A protein and the small-molecule ligand that binds it are described below.
Small molecule (SMILES): O=C(O)c1ccccc1O

Sequence of chain 1.A:
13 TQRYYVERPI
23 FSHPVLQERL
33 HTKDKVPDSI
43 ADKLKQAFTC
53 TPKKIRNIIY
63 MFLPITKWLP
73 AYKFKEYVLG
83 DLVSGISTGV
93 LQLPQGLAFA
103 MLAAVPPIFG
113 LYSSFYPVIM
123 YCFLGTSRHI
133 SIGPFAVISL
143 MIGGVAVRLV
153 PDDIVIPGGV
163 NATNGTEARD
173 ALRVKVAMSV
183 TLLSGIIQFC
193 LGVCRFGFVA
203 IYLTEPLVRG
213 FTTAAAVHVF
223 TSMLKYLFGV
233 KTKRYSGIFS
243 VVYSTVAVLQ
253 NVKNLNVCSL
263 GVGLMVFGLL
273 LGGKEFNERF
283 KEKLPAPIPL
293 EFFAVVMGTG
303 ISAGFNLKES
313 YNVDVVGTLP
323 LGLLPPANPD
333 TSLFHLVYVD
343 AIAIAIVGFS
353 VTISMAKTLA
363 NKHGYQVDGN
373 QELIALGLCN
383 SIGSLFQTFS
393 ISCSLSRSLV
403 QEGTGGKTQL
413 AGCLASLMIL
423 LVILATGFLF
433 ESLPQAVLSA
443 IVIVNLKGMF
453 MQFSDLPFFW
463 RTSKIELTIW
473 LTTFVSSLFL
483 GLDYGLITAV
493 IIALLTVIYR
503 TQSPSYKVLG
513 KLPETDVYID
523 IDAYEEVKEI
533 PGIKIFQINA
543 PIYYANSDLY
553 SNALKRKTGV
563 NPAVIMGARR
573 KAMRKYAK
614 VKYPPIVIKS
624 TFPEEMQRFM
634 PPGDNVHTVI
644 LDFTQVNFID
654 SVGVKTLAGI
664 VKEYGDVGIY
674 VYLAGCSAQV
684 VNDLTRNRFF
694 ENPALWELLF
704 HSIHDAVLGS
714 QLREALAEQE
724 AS

Binding-site contacts:
Ligand atom C5 contacts residue LEU397 of chain 1.A at 4.1 Å (hydrophobic).
Ligand atom C2 contacts residue LEU448 of chain 1.A at 3.8 Å (hydrophobic).
Ligand atom O2 contacts residue PHE101 of chain 1.A at 4.4 Å.
Ligand atom C4 contacts residue ALA217 of chain 1.A at 4.0 Å (hydrophobic).
Ligand atom C3 contacts residue ALA217 of chain 1.A at 4.1 Å (hydrophobic).
Ligand atom C6 contacts residue PHE137 of chain 1.A at 3.7 Å (hydrophobic).
Ligand atom O2' contacts residue LEU397 of chain 1.A at 4.0 Å.
Ligand atom C1' contacts residue SER396 of chain 1.A at 4.4 Å.
Ligand atom O2 contacts residue VAL221 of chain 1.A at 3.5 Å.
Ligand atom C2 contacts residue VAL221 of chain 1.A at 4.2 Å (hydrophobic).
Ligand atom O2 contacts residue ALA138 of chain 1.A at 3.3 Å.
Ligand atom O2 contacts residue LEU448 of chain 1.A at 3.5 Å.
Ligand atom C3 contacts residue ALA138 of chain 1.A at 3.9 Å (hydrophobic).
Ligand atom C6 contacts residue LEU397 of chain 1.A at 3.7 Å (hydrophobic).
Ligand atom C2 contacts residue ALA138 of chain 1.A at 3.7 Å (hydrophobic).
Ligand atom C3 contacts residue ALA218 of chain 1.A at 4.2 Å (hydrophobic).
Ligand atom C3 contacts residue LEU448 of chain 1.A at 4.0 Å (hydrophobic).
Ligand atom C3 contacts residue VAL221 of chain 1.A at 3.4 Å (hydrophobic).
Ligand atom O2' contacts residue SER398 of chain 1.A at 2.0 Å (h-bond).
Ligand atom C1 contacts residue PHE137 of chain 1.A at 4.1 Å (hydrophobic).
Ligand atom C4 contacts residue PHE137 of chain 1.A at 4.2 Å (hydrophobic).
Ligand atom C1 contacts residue SER398 of chain 1.A at 4.3 Å.
Ligand atom C4 contacts residue VAL139 of chain 1.A at 4.4 Å (hydrophobic).
Ligand atom C4 contacts residue VAL221 of chain 1.A at 4.4 Å (hydrophobic).
Ligand atom O1' contacts residue PHE101 of chain 1.A at 3.9 Å.
Ligand atom C4 contacts residue ALA218 of chain 1.A at 3.9 Å (hydrophobic).
Ligand atom O1' contacts residue SER398 of chain 1.A at 3.2 Å (h-bond).
Ligand atom O1' contacts residue GLN97 of chain 1.A at 4.3 Å.
Ligand atom C5 contacts residue PHE137 of chain 1.A at 3.8 Å (hydrophobic).
Ligand atom O2' contacts residue SER396 of chain 1.A at 4.0 Å.
Ligand atom C1' contacts residue SER398 of chain 1.A at 3.0 Å.
Ligand atom C4 contacts residue THR214 of chain 1.A at 4.5 Å.